This protein binds this small molecule.
Small molecule (SMILES): CCO[C@H]1C[C@@H]2CC[C@@H](C)[C@@](O)(O2)C(=O)C(=O)N2CCCC[C@H]2C(=O)O[C@H]([C@H](C)C[C@@H]2CC[C@@H](O)[C@H](OC)C2)CC(=O)[C@H](C)/C=C(\C)[C@@H](O)[C@@H](OC)C(=O)[C@H](C)C[C@H](C)/C=C/C=C/C=C/1C

Binding-site contacts:
Ligand atom C26 contacts residue SER17 of chain 1.B at 3.4 Å.
Ligand atom C36 contacts residue GLU54 of chain 1.A at 3.7 Å.
Ligand atom C34 contacts residue TYR82 of chain 1.A at 3.2 Å (hydrophobic).
Ligand atom C40 contacts residue ILE56 of chain 1.A at 3.6 Å (hydrophobic).
Ligand atom C29 contacts residue GLU54 of chain 1.A at 3.5 Å.
Ligand atom O4 contacts residue TYR26 of chain 1.A at 3.7 Å.
Ligand atom C50 contacts residue SER17 of chain 1.B at 3.2 Å.
Ligand atom O2 contacts residue VAL55 of chain 1.A at 3.3 Å.
Ligand atom O3 contacts residue PHE99 of chain 1.A at 3.7 Å.
Ligand atom C40 contacts residue VAL55 of chain 1.A at 3.4 Å (hydrophobic).
Ligand atom C38 contacts residue GLN53 of chain 1.A at 3.6 Å.
Ligand atom C3 contacts residue TRP59 of chain 1.A at 3.4 Å (hydrophobic).
Ligand atom C48 contacts residue TYR82 of chain 1.A at 3.3 Å (hydrophobic).
Ligand atom C1 contacts residue TYR82 of chain 1.A at 3.3 Å (hydrophobic).
Ligand atom C52 contacts residue THR80 of chain 1.B at 3.5 Å.
Ligand atom C4 contacts residue TRP59 of chain 1.A at 3.7 Å (hydrophobic).
Ligand atom C23 contacts residue SER17 of chain 1.B at 3.6 Å.
Ligand atom C9 contacts residue ASP37 of chain 1.A at 3.5 Å.
Ligand atom O10 contacts residue GLU54 of chain 1.A at 2.8 Å (salt-bridge).
Ligand atom O5 contacts residue ASP37 of chain 1.A at 3.5 Å (salt-bridge).
Ligand atom C7 contacts residue TYR82 of chain 1.A at 3.6 Å (hydrophobic).
Ligand atom C2 contacts residue TYR82 of chain 1.A at 3.6 Å (hydrophobic).
Ligand atom C46 contacts residue PHE21 of chain 1.B at 3.7 Å (hydrophobic).
Ligand atom O3 contacts residue TYR82 of chain 1.A at 2.8 Å (h-bond).
Ligand atom C48 contacts residue PHE21 of chain 1.B at 3.5 Å (hydrophobic).
Ligand atom C4 contacts residue PHE46 of chain 1.A at 3.7 Å (hydrophobic).
Ligand atom O6 contacts residue ASP37 of chain 1.A at 2.7 Å (salt-bridge).
Ligand atom O4 contacts residue PHE99 of chain 1.A at 3.7 Å.
Ligand atom O4 contacts residue ASP37 of chain 1.A at 3.2 Å (salt-bridge).
Ligand atom O4 contacts residue PHE36 of chain 1.A at 3.2 Å.
Ligand atom C39 contacts residue GLN53 of chain 1.A at 3.5 Å.
Ligand atom C20 contacts residue TYR87 of chain 1.B at 3.4 Å (hydrophobic).
Ligand atom C50 contacts residue GLU14 of chain 1.B at 3.5 Å.
Ligand atom C21 contacts residue SER17 of chain 1.B at 3.6 Å.
Ligand atom O11 contacts residue PHE46 of chain 1.A at 3.7 Å.
Ligand atom C8 contacts residue ASP37 of chain 1.A at 3.7 Å.
Ligand atom O1 contacts residue TYR82 of chain 1.A at 3.2 Å (h-bond).
Ligand atom C44 contacts residue LEU13 of chain 1.B at 3.6 Å (hydrophobic).
Ligand atom O13 contacts residue GLN53 of chain 1.A at 2.6 Å (h-bond).
Ligand atom O2 contacts residue ILE56 of chain 1.A at 3.0 Å (h-bond).

Sequence of chain 1.B:
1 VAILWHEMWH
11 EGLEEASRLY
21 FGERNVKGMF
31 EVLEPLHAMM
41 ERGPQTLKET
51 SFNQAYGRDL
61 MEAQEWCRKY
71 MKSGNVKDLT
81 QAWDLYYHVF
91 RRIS

Sequence of chain 1.A:
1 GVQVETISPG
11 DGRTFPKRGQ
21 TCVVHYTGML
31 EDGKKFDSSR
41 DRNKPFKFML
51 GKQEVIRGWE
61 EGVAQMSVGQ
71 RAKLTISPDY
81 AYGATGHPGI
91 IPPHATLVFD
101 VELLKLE